Sequence of chain 2.A:
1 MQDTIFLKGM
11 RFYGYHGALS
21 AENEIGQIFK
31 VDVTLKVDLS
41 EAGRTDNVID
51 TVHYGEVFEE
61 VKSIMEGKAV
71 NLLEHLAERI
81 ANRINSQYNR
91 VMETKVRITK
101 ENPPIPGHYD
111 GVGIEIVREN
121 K

Sequence of chain 8.A:
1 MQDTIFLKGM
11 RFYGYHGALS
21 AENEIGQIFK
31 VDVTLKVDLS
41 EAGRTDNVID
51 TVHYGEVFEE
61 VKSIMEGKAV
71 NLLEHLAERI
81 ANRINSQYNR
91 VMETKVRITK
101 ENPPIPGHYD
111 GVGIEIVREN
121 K

Sequence of chain 3.A:
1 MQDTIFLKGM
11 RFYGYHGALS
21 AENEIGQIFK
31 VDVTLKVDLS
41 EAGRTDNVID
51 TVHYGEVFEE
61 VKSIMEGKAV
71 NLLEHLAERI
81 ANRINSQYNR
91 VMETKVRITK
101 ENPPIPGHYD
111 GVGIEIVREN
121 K

The small molecule below binds the protein below.
Small molecule (SMILES): Nc1nc(O)c2nn(-c3cccc(C(=O)O)c3)nc2n1

Binding-site contacts:
Ligand atom C18 contacts residue GLU66 of chain 8.A at 3.8 Å.
Ligand atom O20 contacts residue ALA69 of chain 8.A at 3.5 Å (h-bond).
Ligand atom N9 contacts residue TYR13 of chain 8.A at 3.1 Å (h-bond).
Ligand atom O5 contacts residue GLU66 of chain 8.A at 2.7 Å (salt-bridge).
Ligand atom O19 contacts residue GLY14 of chain 8.A at 2.7 Å.
Ligand atom C16 contacts residue GLY67 of chain 8.A at 3.5 Å.
Ligand atom C15 contacts residue GLY67 of chain 8.A at 3.5 Å.
Ligand atom O19 contacts residue GLY67 of chain 8.A at 3.7 Å.
Ligand atom C18 contacts residue MET65 of chain 8.A at 3.6 Å (hydrophobic).
Ligand atom N7 contacts residue GLU66 of chain 8.A at 3.3 Å.
Ligand atom C4 contacts residue GLU66 of chain 8.A at 3.5 Å.
Ligand atom C12 contacts residue TYR13 of chain 8.A at 3.6 Å (hydrophobic).
Ligand atom O19 contacts residue TYR15 of chain 8.A at 3.1 Å (h-bond).
Ligand atom C17 contacts residue TYR13 of chain 8.A at 3.1 Å (hydrophobic).
Ligand atom N1 contacts residue GLY107 of chain 2.A at 3.6 Å.
Ligand atom C17 contacts residue TYR15 of chain 8.A at 3.8 Å (hydrophobic).
Ligand atom C10 contacts residue TYR13 of chain 8.A at 3.7 Å (hydrophobic).
Ligand atom O20 contacts residue HIS16 of chain 8.A at 3.1 Å.
Ligand atom O19 contacts residue MET65 of chain 8.A at 2.7 Å (h-bond).
Ligand atom O20 contacts residue LYS68 of chain 8.A at 3.7 Å.
Ligand atom N11 contacts residue PRO106 of chain 2.A at 3.8 Å.
Ligand atom O20 contacts residue GLY67 of chain 8.A at 2.4 Å (h-bond).
Ligand atom O19 contacts residue GLU66 of chain 8.A at 3.8 Å.
Ligand atom O19 contacts residue HIS16 of chain 8.A at 2.9 Å (h-bond).
Ligand atom N11 contacts residue TYR13 of chain 8.A at 3.8 Å.
Ligand atom C14 contacts residue GLU66 of chain 8.A at 3.8 Å.
Ligand atom C18 contacts residue GLY14 of chain 8.A at 3.5 Å.
Ligand atom C17 contacts residue GLU66 of chain 8.A at 3.4 Å.
Ligand atom N8 contacts residue TYR13 of chain 8.A at 3.4 Å (h-bond).
Ligand atom C16 contacts residue GLU66 of chain 8.A at 3.4 Å.
Ligand atom C16 contacts residue TYR15 of chain 8.A at 3.4 Å (hydrophobic).
Ligand atom N1 contacts residue PRO106 of chain 2.A at 3.3 Å (h-bond).
Ligand atom C18 contacts residue HIS16 of chain 8.A at 3.6 Å.
Ligand atom C15 contacts residue TYR15 of chain 8.A at 3.6 Å (hydrophobic).
Ligand atom C15 contacts residue GLU66 of chain 8.A at 3.6 Å.
Ligand atom C18 contacts residue GLY67 of chain 8.A at 3.0 Å.
Ligand atom C6 contacts residue GLU66 of chain 8.A at 3.7 Å.
Ligand atom O20 contacts residue TYR15 of chain 8.A at 3.5 Å (h-bond).
Ligand atom C18 contacts residue TYR15 of chain 8.A at 3.3 Å (hydrophobic).
Ligand atom C12 contacts residue GLU66 of chain 8.A at 3.6 Å.